Sequence of chain 3.F:
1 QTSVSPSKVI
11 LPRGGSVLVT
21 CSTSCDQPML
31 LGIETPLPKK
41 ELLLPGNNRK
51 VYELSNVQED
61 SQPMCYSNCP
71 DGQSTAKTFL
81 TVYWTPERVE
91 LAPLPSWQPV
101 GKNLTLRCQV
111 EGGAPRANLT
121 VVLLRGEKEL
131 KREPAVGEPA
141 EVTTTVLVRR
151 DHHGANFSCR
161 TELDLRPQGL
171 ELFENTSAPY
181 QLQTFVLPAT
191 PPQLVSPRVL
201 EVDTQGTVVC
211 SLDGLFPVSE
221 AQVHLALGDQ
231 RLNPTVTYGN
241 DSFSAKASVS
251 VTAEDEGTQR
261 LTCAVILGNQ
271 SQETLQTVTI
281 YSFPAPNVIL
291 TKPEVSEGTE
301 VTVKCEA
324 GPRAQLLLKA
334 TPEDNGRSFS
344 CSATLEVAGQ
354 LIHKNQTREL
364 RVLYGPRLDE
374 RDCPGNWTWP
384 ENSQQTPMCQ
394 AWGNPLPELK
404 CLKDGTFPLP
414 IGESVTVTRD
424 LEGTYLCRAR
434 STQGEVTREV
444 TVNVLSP

Binding-site contacts:
Ligand atom N2 contacts residue ASN156 of chain 3.F at 2.5 Å (h-bond).
Ligand atom C5 contacts residue GLU127 of chain 3.F at 3.6 Å.
Ligand atom O5 contacts residue GLY126 of chain 3.F at 3.7 Å.
Ligand atom O7 contacts residue ASN156 of chain 3.F at 3.2 Å (h-bond).
Ligand atom C1 contacts residue ASN156 of chain 3.F at 1.4 Å.
Ligand atom C5 contacts residue GLY126 of chain 3.F at 4.0 Å.
Ligand atom C6 contacts residue GLU127 of chain 3.F at 3.8 Å.
Ligand atom O4 contacts residue GLU127 of chain 3.F at 3.1 Å (salt-bridge).
Ligand atom C4 contacts residue ASN156 of chain 3.F at 4.2 Å.
Ligand atom C8 contacts residue PRO179 of chain 3.F at 4.4 Å (hydrophobic).
Ligand atom C3 contacts residue GLU127 of chain 3.F at 3.6 Å.
Ligand atom C7 contacts residue ASN156 of chain 3.F at 3.3 Å.
Ligand atom C1 contacts residue GLY126 of chain 3.F at 3.4 Å.
Ligand atom C6 contacts residue LYS128 of chain 3.F at 4.3 Å.
Ligand atom O3 contacts residue GLU127 of chain 3.F at 4.2 Å.
Ligand atom C8 contacts residue ASN156 of chain 3.F at 4.2 Å.
Ligand atom C5 contacts residue ASN156 of chain 3.F at 3.7 Å.
Ligand atom C2 contacts residue ASN156 of chain 3.F at 2.3 Å.
Ligand atom C3 contacts residue ASN156 of chain 3.F at 3.6 Å.
Ligand atom C4 contacts residue GLU127 of chain 3.F at 3.6 Å.
Ligand atom O5 contacts residue ASN156 of chain 3.F at 2.5 Å (h-bond).

A small-molecule ligand and the protein it binds are described below.
Small molecule (SMILES): CC(=O)N[C@@H]1[C@@H](O)[C@H](O)[C@@H](CO)O[C@H]1O